Sequence of chain 1.C:
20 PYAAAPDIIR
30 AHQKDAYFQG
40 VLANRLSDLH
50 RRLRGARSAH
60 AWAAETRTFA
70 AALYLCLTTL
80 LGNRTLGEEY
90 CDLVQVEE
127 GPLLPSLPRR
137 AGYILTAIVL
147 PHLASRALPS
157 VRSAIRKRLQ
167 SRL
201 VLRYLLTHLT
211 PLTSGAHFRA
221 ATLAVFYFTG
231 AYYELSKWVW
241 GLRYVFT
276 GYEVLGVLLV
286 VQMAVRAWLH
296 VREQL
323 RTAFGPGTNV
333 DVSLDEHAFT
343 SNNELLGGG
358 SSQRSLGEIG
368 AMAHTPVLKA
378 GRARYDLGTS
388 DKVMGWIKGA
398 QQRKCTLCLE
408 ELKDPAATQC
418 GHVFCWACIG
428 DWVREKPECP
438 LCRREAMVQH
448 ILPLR

Binding-site contacts:
Ligand atom O1 contacts residue ARG53 of chain 1.C at 3.3 Å (salt-bridge).
Ligand atom C21 contacts residue PHE68 of chain 1.C at 4.5 Å (hydrophobic).
Ligand atom C22 contacts residue PHE68 of chain 1.C at 4.3 Å (hydrophobic).
Ligand atom C20 contacts residue PHE68 of chain 1.C at 4.2 Å (hydrophobic).
Ligand atom C26 contacts residue HIS49 of chain 1.C at 4.4 Å.
Ligand atom C27 contacts residue LEU52 of chain 1.C at 4.2 Å (hydrophobic).
Ligand atom C27 contacts residue HIS49 of chain 1.C at 4.5 Å.
Ligand atom C6 contacts residue TRP61 of chain 1.C at 3.1 Å (hydrophobic).
Ligand atom C16 contacts residue THR65 of chain 1.C at 4.0 Å.
Ligand atom C7 contacts residue TRP61 of chain 1.C at 3.7 Å (hydrophobic).
Ligand atom C5 contacts residue TRP61 of chain 1.C at 3.6 Å (hydrophobic).
Ligand atom C21 contacts residue THR65 of chain 1.C at 3.8 Å.
Ligand atom C25 contacts residue LEU45 of chain 1.C at 4.1 Å (hydrophobic).
Ligand atom C15 contacts residue GLU64 of chain 1.C at 4.0 Å.
Ligand atom C18 contacts residue THR65 of chain 1.C at 4.3 Å.
Ligand atom C19 contacts residue TRP61 of chain 1.C at 3.4 Å (hydrophobic).
Ligand atom C10 contacts residue TRP61 of chain 1.C at 4.2 Å (hydrophobic).
Ligand atom C8 contacts residue TRP61 of chain 1.C at 4.4 Å (hydrophobic).
Ligand atom C16 contacts residue GLU64 of chain 1.C at 4.3 Å.
Ligand atom C18 contacts residue HIS49 of chain 1.C at 3.2 Å.
Ligand atom C15 contacts residue TRP61 of chain 1.C at 4.0 Å (hydrophobic).
Ligand atom C19 contacts residue HIS49 of chain 1.C at 3.4 Å.
Ligand atom C4 contacts residue TRP61 of chain 1.C at 3.8 Å (hydrophobic).
Ligand atom C16 contacts residue CLR1 of chain 1.DA at 4.2 Å.
Ligand atom C26 contacts residue LEU48 of chain 1.C at 3.3 Å (hydrophobic).
Ligand atom C26 contacts residue LEU45 of chain 1.C at 3.6 Å (hydrophobic).
Ligand atom C19 contacts residue ARG53 of chain 1.C at 4.2 Å.
Ligand atom C24 contacts residue LEU45 of chain 1.C at 3.9 Å (hydrophobic).

This protein binds this small molecule.
Small molecule (SMILES): CC(C)CCC[C@@H](C)[C@H]1CC[C@H]2[C@@H]3CC=C4C[C@@H](O)CC[C@]4(C)[C@H]3CC[C@]12C